The small molecule below binds the protein below.
Small molecule (SMILES): CC[C@H](C)[C@H]1C(=O)N([C@H](C)c2cccc3ccccc23)C[C@@H]2N(C(=O)NCCCC(F)(F)F)CCC(=O)N12

Sequence of chain 1.D:
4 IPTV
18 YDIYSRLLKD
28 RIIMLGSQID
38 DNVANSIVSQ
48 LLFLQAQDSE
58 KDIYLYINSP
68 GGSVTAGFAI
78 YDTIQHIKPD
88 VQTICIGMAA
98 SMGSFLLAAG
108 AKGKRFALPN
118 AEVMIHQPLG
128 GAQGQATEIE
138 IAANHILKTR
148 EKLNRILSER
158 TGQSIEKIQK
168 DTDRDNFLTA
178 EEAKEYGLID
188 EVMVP

Binding-site contacts:
Ligand atom C24 contacts residue LEU49 of chain 1.C at 3.4 Å (hydrophobic).
Ligand atom C28 contacts residue LEU49 of chain 1.C at 3.7 Å (hydrophobic).
Ligand atom F42 contacts residue LEU24 of chain 1.D at 3.5 Å.
Ligand atom C46 contacts residue GLN52 of chain 1.C at 3.3 Å.
Ligand atom C4 contacts residue TYR61 of chain 1.D at 3.5 Å (hydrophobic).
Ligand atom F40 contacts residue PHE50 of chain 1.C at 3.6 Å.
Ligand atom C28 contacts residue TYR63 of chain 1.D at 3.6 Å (hydrophobic).
Ligand atom C29 contacts residue ILE29 of chain 1.D at 3.7 Å (hydrophobic).
Ligand atom C29 contacts residue ILE91 of chain 1.D at 3.7 Å (hydrophobic).
Ligand atom C25 contacts residue VAL45 of chain 1.C at 3.7 Å (hydrophobic).
Ligand atom C37 contacts residue ASP27 of chain 1.D at 3.4 Å.
Ligand atom C11 contacts residue LEU49 of chain 1.C at 3.5 Å (hydrophobic).
Ligand atom C26 contacts residue LEU49 of chain 1.C at 3.6 Å (hydrophobic).
Ligand atom F40 contacts residue LEU49 of chain 1.C at 3.7 Å.
Ligand atom C26 contacts residue ILE93 of chain 1.D at 3.6 Å (hydrophobic).
Ligand atom C23 contacts residue LEU49 of chain 1.C at 3.7 Å (hydrophobic).
Ligand atom C11 contacts residue GLN52 of chain 1.C at 3.1 Å.
Ligand atom C11 contacts residue HIS83 of chain 1.C at 3.2 Å.
Ligand atom C27 contacts residue LEU49 of chain 1.C at 3.6 Å (hydrophobic).
Ligand atom C9 contacts residue GLN52 of chain 1.C at 3.9 Å.
Ligand atom O32 contacts residue MET190 of chain 1.D at 3.4 Å.
Ligand atom C35 contacts residue ASP27 of chain 1.D at 3.7 Å.
Ligand atom C36 contacts residue ALA53 of chain 1.C at 3.7 Å (hydrophobic).
Ligand atom O32 contacts residue HIS83 of chain 1.C at 3.3 Å (h-bond).
Ligand atom C25 contacts residue ILE93 of chain 1.D at 3.6 Å (hydrophobic).
Ligand atom F40 contacts residue LEU24 of chain 1.D at 3.2 Å.
Ligand atom C10 contacts residue LEU49 of chain 1.C at 3.6 Å (hydrophobic).
Ligand atom C2 contacts residue ILE29 of chain 1.D at 3.8 Å (hydrophobic).
Ligand atom F42 contacts residue ARG23 of chain 1.D at 3.2 Å.
Ligand atom C26 contacts residue VAL45 of chain 1.C at 3.6 Å (hydrophobic).
Ligand atom F41 contacts residue PHE50 of chain 1.C at 3.5 Å.
Ligand atom C5 contacts residue TYR61 of chain 1.D at 3.6 Å (hydrophobic).
Ligand atom C30 contacts residue ILE91 of chain 1.D at 3.5 Å (hydrophobic).
Ligand atom C25 contacts residue LEU49 of chain 1.C at 3.4 Å (hydrophobic).
Ligand atom C10 contacts residue GLN52 of chain 1.C at 3.4 Å.
Ligand atom C21 contacts residue ILE91 of chain 1.D at 3.8 Å (hydrophobic).
Ligand atom C36 contacts residue ILE29 of chain 1.D at 3.7 Å (hydrophobic).
Ligand atom C29 contacts residue TYR63 of chain 1.D at 3.7 Å (hydrophobic).
Ligand atom C25 contacts residue THR80 of chain 1.C at 3.8 Å.
Ligand atom F41 contacts residue ALA53 of chain 1.C at 3.2 Å.

Sequence of chain 1.C:
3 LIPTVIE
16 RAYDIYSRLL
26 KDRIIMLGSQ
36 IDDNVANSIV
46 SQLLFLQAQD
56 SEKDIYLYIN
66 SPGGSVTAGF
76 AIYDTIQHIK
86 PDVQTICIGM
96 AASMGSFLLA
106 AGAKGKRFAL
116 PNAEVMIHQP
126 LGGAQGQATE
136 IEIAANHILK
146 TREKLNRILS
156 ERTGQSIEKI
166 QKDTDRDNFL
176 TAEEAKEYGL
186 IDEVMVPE